Binding-site contacts:
Ligand atom O1 contacts residue ASP36 of chain 1.D at 2.4 Å (salt-bridge).
Ligand atom O1 contacts residue ASP232 of chain 1.D at 2.8 Å (salt-bridge).
Ligand atom N contacts residue THR236 of chain 1.D at 2.8 Å (h-bond).
Ligand atom O contacts residue TYR75 of chain 1.D at 3.1 Å.
Ligand atom N contacts residue PRO74 of chain 1.D at 3.0 Å (h-bond).
Ligand atom O contacts residue THR236 of chain 1.D at 2.8 Å (h-bond).
Ligand atom CB contacts residue TYR202 of chain 1.D at 3.3 Å (hydrophobic).
Ligand atom CE1 contacts residue GLU129 of chain 1.D at 3.4 Å.
Ligand atom CZ2 contacts residue LYS325 of chain 1.D at 3.4 Å.
Ligand atom CB contacts residue ARG311 of chain 1.D at 3.3 Å.
Ligand atom CG2 contacts residue THR236 of chain 1.D at 3.2 Å.
Ligand atom O contacts residue THR235 of chain 1.D at 3.2 Å.
Ligand atom OG contacts residue GLY15 of chain 1.D at 3.3 Å.
Ligand atom N contacts residue GLY15 of chain 1.D at 3.4 Å (h-bond).
Ligand atom CE2 contacts residue LYS325 of chain 1.D at 3.2 Å.
Ligand atom CB contacts residue GLY15 of chain 1.D at 3.0 Å.
Ligand atom CD2 contacts residue TRP201 of chain 1.D at 3.3 Å (hydrophobic).
Ligand atom O contacts residue THR76 of chain 1.D at 3.5 Å.
Ligand atom N contacts residue GLY15 of chain 1.D at 2.6 Å (h-bond).
Ligand atom CG contacts residue PRO74 of chain 1.D at 3.4 Å (hydrophobic).
Ligand atom C contacts residue GLY15 of chain 1.D at 3.4 Å.
Ligand atom N contacts residue GLY38 of chain 1.D at 2.9 Å (h-bond).
Ligand atom O contacts residue GLN77 of chain 1.D at 3.0 Å (h-bond).
Ligand atom N contacts residue GLY234 of chain 1.D at 2.9 Å (h-bond).
Ligand atom CG contacts residue ARG239 of chain 1.D at 3.4 Å.
Ligand atom O contacts residue THR76 of chain 1.D at 2.9 Å (h-bond).
Ligand atom OD1 contacts residue ARG239 of chain 1.D at 2.9 Å (salt-bridge).
Ligand atom O contacts residue ARG132 of chain 1.D at 3.2 Å (salt-bridge).
Ligand atom C8 contacts residue GLY38 of chain 1.D at 3.5 Å.
Ligand atom NE1 contacts residue LYS325 of chain 1.D at 2.5 Å (salt-bridge).
Ligand atom OG contacts residue ARG311 of chain 1.D at 2.5 Å (salt-bridge).
Ligand atom O1 contacts residue GLY234 of chain 1.D at 3.5 Å (h-bond).
Ligand atom CG1 contacts residue ILE114 of chain 1.D at 3.2 Å (hydrophobic).
Ligand atom CA contacts residue GLY15 of chain 1.D at 3.1 Å.
Ligand atom CG2 contacts residue GLY234 of chain 1.D at 3.4 Å.
Ligand atom C7 contacts residue ASP232 of chain 1.D at 3.3 Å.
Ligand atom O contacts residue TYR202 of chain 1.D at 2.5 Å (h-bond).
Ligand atom C contacts residue TYR202 of chain 1.D at 3.5 Å (hydrophobic).
Ligand atom C2 contacts residue GLN77 of chain 1.D at 3.5 Å.
Ligand atom CA contacts residue THR236 of chain 1.D at 3.4 Å.

This protein binds this small molecule.
Small molecule (SMILES): CC(C)C[C@H](NC(=O)[C@H](CC(N)=O)NC(=O)[C@@H](NC(=O)[C@H](CCC(=O)O)NC(=O)[C@H](CO)NC(=O)[C@H](CC1=c2ccccc2=NC1)NC(=O)[C@@H](N)CC1=c2ccccc2=NC1)C(C)C)[C@@H](O)C[C@@H](C)C(=O)N[C@@H](C)C(=O)N[C@@H](CCC(=O)O)C(=O)N[C@@H](Cc1ccccc1)C(=O)O

Sequence of chain 1.D:
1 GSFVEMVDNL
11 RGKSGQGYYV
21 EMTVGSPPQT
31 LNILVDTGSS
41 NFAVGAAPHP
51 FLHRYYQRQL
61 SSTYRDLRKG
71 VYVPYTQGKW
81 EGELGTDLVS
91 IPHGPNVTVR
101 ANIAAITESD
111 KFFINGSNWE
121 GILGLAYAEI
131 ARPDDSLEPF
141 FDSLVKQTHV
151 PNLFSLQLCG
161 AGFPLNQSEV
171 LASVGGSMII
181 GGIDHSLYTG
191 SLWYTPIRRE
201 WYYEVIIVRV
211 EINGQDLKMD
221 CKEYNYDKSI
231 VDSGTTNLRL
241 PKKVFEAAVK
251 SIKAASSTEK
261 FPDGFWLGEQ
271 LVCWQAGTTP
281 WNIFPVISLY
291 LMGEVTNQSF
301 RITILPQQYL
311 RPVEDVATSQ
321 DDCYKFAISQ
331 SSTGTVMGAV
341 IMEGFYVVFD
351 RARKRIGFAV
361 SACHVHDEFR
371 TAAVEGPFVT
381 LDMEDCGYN